Sequence of chain 1.G:
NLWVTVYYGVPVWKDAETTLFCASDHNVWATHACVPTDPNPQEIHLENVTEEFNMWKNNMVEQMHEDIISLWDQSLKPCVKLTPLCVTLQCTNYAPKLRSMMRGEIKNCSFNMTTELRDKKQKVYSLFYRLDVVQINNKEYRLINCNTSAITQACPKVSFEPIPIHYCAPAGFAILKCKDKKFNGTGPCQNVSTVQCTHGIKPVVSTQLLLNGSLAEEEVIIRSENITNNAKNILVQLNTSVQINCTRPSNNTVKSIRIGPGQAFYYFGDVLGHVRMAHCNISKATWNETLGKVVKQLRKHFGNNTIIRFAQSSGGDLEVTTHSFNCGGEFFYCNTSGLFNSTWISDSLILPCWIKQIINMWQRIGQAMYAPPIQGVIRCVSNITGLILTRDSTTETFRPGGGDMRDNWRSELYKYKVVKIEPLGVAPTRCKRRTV

Binding-site contacts:
Ligand atom C7 contacts residue SER120 of chain 1.G at 4.5 Å.
Ligand atom O7 contacts residue GLN100 of chain 1.G at 3.4 Å (h-bond).
Ligand atom C8 contacts residue GLN100 of chain 1.G at 3.7 Å.
Ligand atom N2 contacts residue ASN122 of chain 1.G at 2.9 Å (h-bond).
Ligand atom O7 contacts residue ASN122 of chain 1.G at 4.2 Å.
Ligand atom C2 contacts residue ASN122 of chain 1.G at 2.5 Å.
Ligand atom C8 contacts residue PHE121 of chain 1.G at 4.0 Å (hydrophobic).
Ligand atom C7 contacts residue ASN122 of chain 1.G at 3.8 Å.
Ligand atom C1 contacts residue ASN122 of chain 1.G at 1.4 Å.
Ligand atom C7 contacts residue GLN100 of chain 1.G at 3.7 Å.
Ligand atom C3 contacts residue ASN122 of chain 1.G at 3.8 Å.
Ligand atom O3 contacts residue GLN100 of chain 1.G at 3.8 Å.
Ligand atom C4 contacts residue ASN122 of chain 1.G at 4.2 Å.
Ligand atom C8 contacts residue SER120 of chain 1.G at 3.1 Å.
Ligand atom N2 contacts residue GLN100 of chain 1.G at 4.5 Å.
Ligand atom O7 contacts residue THR98 of chain 1.G at 4.4 Å.
Ligand atom C5 contacts residue ASN122 of chain 1.G at 3.7 Å.
Ligand atom O5 contacts residue ASN122 of chain 1.G at 2.4 Å (h-bond).

A protein and the small-molecule ligand that binds it are described below.
Small molecule (SMILES): CC(=O)N[C@@H]1[C@@H](O)[C@H](O)[C@@H](CO)O[C@H]1O